A small-molecule ligand and the protein it binds are described below.
Small molecule (SMILES): Nc1nc2c(ncn2[C@@H]2O[C@H](CO[P](=O)(O)C[P](=O)(O)OP(=O)(O)O)[C@@H](O)[C@H]2O)c(=O)[nH]1

Binding-site contacts:
Ligand atom N1 contacts residue TYR222 of chain 40.B at 3.2 Å.
Ligand atom C6 contacts residue TYR222 of chain 40.B at 3.7 Å (hydrophobic).
Ligand atom O1B contacts residue MG1 of chain 40.F at 2.4 Å.
Ligand atom C6 contacts residue ASN226 of chain 40.B at 3.3 Å.
Ligand atom O3' contacts residue GLU181 of chain 40.B at 3.3 Å (salt-bridge).
Ligand atom O2B contacts residue GLY144 of chain 40.B at 2.7 Å (h-bond).
Ligand atom O3G contacts residue MG1 of chain 40.F at 2.5 Å.
Ligand atom C6 contacts residue GLN15 of chain 40.B at 3.6 Å.
Ligand atom O1G contacts residue THR143 of chain 40.B at 3.4 Å.
Ligand atom N1 contacts residue ASN226 of chain 40.B at 2.7 Å (h-bond).
Ligand atom O6 contacts residue TYR222 of chain 40.B at 3.8 Å.
Ligand atom N2 contacts residue ASN226 of chain 40.B at 2.9 Å (h-bond).
Ligand atom PG contacts residue MG1 of chain 40.F at 3.5 Å.
Ligand atom O1B contacts residue GLY10 of chain 40.B at 3.7 Å.
Ligand atom O2A contacts residue GLN11 of chain 40.B at 3.5 Å (h-bond).
Ligand atom C2 contacts residue ASN204 of chain 40.B at 3.4 Å.
Ligand atom O1B contacts residue GLN11 of chain 40.B at 3.2 Å (h-bond).
Ligand atom PB contacts residue THR143 of chain 40.B at 3.3 Å.
Ligand atom O2G contacts residue ASN99 of chain 40.B at 2.9 Å (h-bond).
Ligand atom O6 contacts residue GLN15 of chain 40.B at 2.5 Å (h-bond).
Ligand atom C4' contacts residue SER138 of chain 40.B at 3.2 Å.
Ligand atom O6 contacts residue ASN226 of chain 40.B at 3.1 Å (h-bond).
Ligand atom O1A contacts residue GLN11 of chain 40.B at 3.1 Å.
Ligand atom O2B contacts residue THR143 of chain 40.B at 2.7 Å (h-bond).
Ligand atom PB contacts residue MG1 of chain 40.F at 3.7 Å.
Ligand atom N2 contacts residue ASN204 of chain 40.B at 2.6 Å (h-bond).
Ligand atom C2 contacts residue TYR222 of chain 40.B at 3.5 Å (hydrophobic).
Ligand atom O2G contacts residue GLY142 of chain 40.B at 3.0 Å (h-bond).
Ligand atom N3 contacts residue ASN204 of chain 40.B at 3.0 Å (h-bond).
Ligand atom O3B contacts residue THR143 of chain 40.B at 3.1 Å (h-bond).
Ligand atom O3B contacts residue MG1 of chain 40.F at 3.8 Å.
Ligand atom O1G contacts residue ALA97 of chain 40.B at 3.0 Å (h-bond).
Ligand atom C2 contacts residue ASN226 of chain 40.B at 3.6 Å.
Ligand atom O3B contacts residue GLY142 of chain 40.B at 3.5 Å (h-bond).
Ligand atom N3 contacts residue VAL169 of chain 40.B at 3.8 Å.
Ligand atom PG contacts residue GLY142 of chain 40.B at 3.9 Å.
Ligand atom O4' contacts residue SER138 of chain 40.B at 3.3 Å (h-bond).
Ligand atom O2A contacts residue CYS12 of chain 40.B at 3.3 Å (h-bond).
Ligand atom O2B contacts residue GLY10 of chain 40.B at 3.2 Å.
Ligand atom PB contacts residue GLY10 of chain 40.B at 3.9 Å.

Sequence of chain 40.B:
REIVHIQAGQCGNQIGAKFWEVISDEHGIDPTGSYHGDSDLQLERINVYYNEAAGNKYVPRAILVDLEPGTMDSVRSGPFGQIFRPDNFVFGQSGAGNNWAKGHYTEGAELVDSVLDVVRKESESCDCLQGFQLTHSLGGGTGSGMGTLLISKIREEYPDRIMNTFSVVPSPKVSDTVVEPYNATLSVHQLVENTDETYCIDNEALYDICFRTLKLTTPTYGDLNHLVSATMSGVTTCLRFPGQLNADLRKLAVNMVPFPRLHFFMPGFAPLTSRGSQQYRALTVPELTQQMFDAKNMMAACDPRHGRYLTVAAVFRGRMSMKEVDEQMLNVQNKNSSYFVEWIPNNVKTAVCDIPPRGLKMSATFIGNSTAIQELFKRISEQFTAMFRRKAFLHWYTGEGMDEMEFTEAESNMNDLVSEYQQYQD